Sequence of chain 1.U:
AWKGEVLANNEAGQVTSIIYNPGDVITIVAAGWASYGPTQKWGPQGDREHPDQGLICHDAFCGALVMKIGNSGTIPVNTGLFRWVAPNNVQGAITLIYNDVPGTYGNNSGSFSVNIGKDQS

Binding-site contacts:
Ligand atom C2 contacts residue TYR36 of chain 1.U at 3.5 Å (hydrophobic).
Ligand atom O5 contacts residue HIS50 of chain 1.U at 3.4 Å (h-bond).
Ligand atom C3 contacts residue CA1 of chain 1.GC at 3.4 Å.
Ligand atom C5 contacts residue GLN53 of chain 1.U at 4.1 Å.
Ligand atom O6 contacts residue PRO51 of chain 1.U at 3.9 Å.
Ligand atom O2 contacts residue ASN107 of chain 1.U at 3.1 Å (h-bond).
Ligand atom O3 contacts residue ASN107 of chain 1.U at 3.1 Å (h-bond).
Ligand atom O3 contacts residue THR104 of chain 1.U at 3.3 Å (h-bond).
Ligand atom C2 contacts residue CA1 of chain 1.GC at 4.0 Å.
Ligand atom O2 contacts residue TYR36 of chain 1.U at 4.0 Å.
Ligand atom O5 contacts residue TYR36 of chain 1.U at 3.4 Å.
Ligand atom O2 contacts residue HIS50 of chain 1.U at 3.1 Å.
Ligand atom C6 contacts residue VAL101 of chain 1.U at 3.9 Å (hydrophobic).
Ligand atom C4 contacts residue ASP100 of chain 1.U at 3.5 Å.
Ligand atom C3 contacts residue THR104 of chain 1.U at 4.0 Å.
Ligand atom O6 contacts residue GLN53 of chain 1.U at 2.6 Å (h-bond).
Ligand atom C1 contacts residue GLN53 of chain 1.U at 4.0 Å.
Ligand atom O3 contacts residue TYR36 of chain 1.U at 3.5 Å (h-bond).
Ligand atom C3 contacts residue TYR36 of chain 1.U at 3.9 Å (hydrophobic).
Ligand atom C4 contacts residue THR104 of chain 1.U at 3.5 Å.
Ligand atom C6 contacts residue CYS62 of chain 1.U at 4.1 Å (hydrophobic).
Ligand atom O5 contacts residue GLN53 of chain 1.U at 4.1 Å.
Ligand atom O3 contacts residue CA1 of chain 1.GC at 2.5 Å.
Ligand atom C5 contacts residue GLN53 of chain 1.U at 3.6 Å.
Ligand atom C4 contacts residue CA1 of chain 1.GC at 3.5 Å.
Ligand atom O4 contacts residue ASP100 of chain 1.U at 2.6 Å (salt-bridge).
Ligand atom O2 contacts residue GLN53 of chain 1.U at 2.6 Å (h-bond).
Ligand atom C2 contacts residue GLN53 of chain 1.U at 3.5 Å.
Ligand atom O4 contacts residue TYR36 of chain 1.U at 3.2 Å (h-bond).
Ligand atom O4 contacts residue THR104 of chain 1.U at 3.3 Å (h-bond).
Ligand atom C2 contacts residue ASN107 of chain 1.U at 3.9 Å.
Ligand atom O6 contacts residue HIS50 of chain 1.U at 2.9 Å (h-bond).
Ligand atom C6 contacts residue HIS50 of chain 1.U at 3.7 Å.
Ligand atom O4 contacts residue CA1 of chain 1.GC at 2.6 Å.
Ligand atom O6 contacts residue HIS50 of chain 1.U at 3.1 Å.
Ligand atom C6 contacts residue ASP100 of chain 1.U at 3.5 Å.
Ligand atom C5 contacts residue HIS50 of chain 1.U at 4.1 Å.
Ligand atom O4 contacts residue GLN53 of chain 1.U at 3.1 Å (h-bond).
Ligand atom C6 contacts residue GLN53 of chain 1.U at 3.5 Å.
Ligand atom C1 contacts residue TYR36 of chain 1.U at 3.9 Å (hydrophobic).

The protein below binds the small molecule below.
Small molecule (SMILES): OC[C@H]1O[C@H](O[C@H]2[C@@H](O)[C@@H](CO)O[C@@H](O[C@H]3[C@H](O)[C@@H](O)[C@H](O)O[C@@H]3CO)[C@@H]2O)[C@H](O)[C@@H](O)[C@H]1O